This small molecule binds to this protein.
Small molecule (SMILES): CC(=O)N[C@H]1[C@@H](O[C@H]2[C@H](O)[C@@H](NC(C)=O)CO[C@@H]2CO)O[C@H](CO)[C@@H](O)[C@@H]1O

Binding-site contacts:
Ligand atom C8 contacts residue HIS370 of chain 1.D at 4.3 Å.
Ligand atom C7 contacts residue ASN418 of chain 1.D at 3.6 Å.
Ligand atom O6 contacts residue ASN442 of chain 1.D at 3.4 Å.
Ligand atom C4 contacts residue ASN418 of chain 1.D at 4.2 Å.
Ligand atom C1 contacts residue ASN418 of chain 1.D at 1.4 Å.
Ligand atom O7 contacts residue ASN418 of chain 1.D at 4.0 Å.
Ligand atom O5 contacts residue ASN418 of chain 1.D at 2.3 Å (h-bond).
Ligand atom C8 contacts residue ASN442 of chain 1.D at 3.9 Å.
Ligand atom C5 contacts residue ASN418 of chain 1.D at 3.6 Å.
Ligand atom C1 contacts residue ASN442 of chain 1.D at 4.2 Å.
Ligand atom C7 contacts residue TYR394 of chain 1.D at 3.6 Å (hydrophobic).
Ligand atom C3 contacts residue ASN418 of chain 1.D at 3.8 Å.
Ligand atom O7 contacts residue TYR394 of chain 1.D at 4.0 Å.
Ligand atom C5 contacts residue ASN442 of chain 1.D at 4.2 Å.
Ligand atom N2 contacts residue TYR394 of chain 1.D at 4.1 Å.
Ligand atom C2 contacts residue ASN418 of chain 1.D at 2.4 Å.
Ligand atom N2 contacts residue ASN418 of chain 1.D at 2.8 Å (h-bond).
Ligand atom O5 contacts residue ASN442 of chain 1.D at 3.9 Å.
Ligand atom C8 contacts residue TYR394 of chain 1.D at 3.5 Å (hydrophobic).

Sequence of chain 1.D:
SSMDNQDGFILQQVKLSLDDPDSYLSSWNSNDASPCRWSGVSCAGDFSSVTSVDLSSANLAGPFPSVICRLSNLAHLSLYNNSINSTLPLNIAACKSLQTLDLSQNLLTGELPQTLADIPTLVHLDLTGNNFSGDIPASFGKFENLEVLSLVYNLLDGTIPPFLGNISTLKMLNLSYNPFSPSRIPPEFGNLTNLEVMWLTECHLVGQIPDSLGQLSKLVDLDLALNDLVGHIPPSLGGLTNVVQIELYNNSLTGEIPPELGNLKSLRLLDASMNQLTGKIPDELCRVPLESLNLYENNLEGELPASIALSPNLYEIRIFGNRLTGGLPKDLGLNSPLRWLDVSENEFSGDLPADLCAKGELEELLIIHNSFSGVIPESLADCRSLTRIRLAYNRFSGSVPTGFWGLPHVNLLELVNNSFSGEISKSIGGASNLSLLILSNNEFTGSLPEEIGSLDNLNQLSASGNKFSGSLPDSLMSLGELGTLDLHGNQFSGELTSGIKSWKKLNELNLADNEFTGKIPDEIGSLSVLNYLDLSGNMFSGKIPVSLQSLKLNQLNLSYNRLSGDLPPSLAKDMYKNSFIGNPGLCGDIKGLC